Binding-site contacts:
Ligand atom O5 contacts residue LEU919 of chain 1.A at 4.2 Å.
Ligand atom C7 contacts residue PHE715 of chain 1.A at 3.9 Å (hydrophobic).
Ligand atom N2 contacts residue THR713 of chain 1.A at 3.8 Å.
Ligand atom C1 contacts residue LEU919 of chain 1.A at 4.2 Å (hydrophobic).
Ligand atom C2 contacts residue GLN1068 of chain 1.A at 3.9 Å.
Ligand atom C1 contacts residue ASN714 of chain 1.A at 1.5 Å.
Ligand atom O5 contacts residue GLN1068 of chain 1.A at 2.8 Å (h-bond).
Ligand atom C8 contacts residue THR713 of chain 1.A at 3.5 Å.
Ligand atom N2 contacts residue LEU919 of chain 1.A at 4.4 Å.
Ligand atom O7 contacts residue PHE715 of chain 1.A at 3.9 Å.
Ligand atom O4 contacts residue LEU919 of chain 1.A at 3.9 Å.
Ligand atom N2 contacts residue ASN714 of chain 1.A at 3.1 Å (h-bond).
Ligand atom C8 contacts residue ASN714 of chain 1.A at 3.6 Å.
Ligand atom C2 contacts residue ASN714 of chain 1.A at 2.6 Å.
Ligand atom C5 contacts residue ASN714 of chain 1.A at 3.6 Å.
Ligand atom O7 contacts residue GLN923 of chain 1.A at 2.9 Å (h-bond).
Ligand atom O5 contacts residue ASN714 of chain 1.A at 2.3 Å (h-bond).
Ligand atom C2 contacts residue LEU919 of chain 1.A at 3.7 Å (hydrophobic).
Ligand atom C7 contacts residue THR713 of chain 1.A at 4.2 Å.
Ligand atom C8 contacts residue GLN923 of chain 1.A at 4.1 Å.
Ligand atom C5 contacts residue GLN1068 of chain 1.A at 3.7 Å.
Ligand atom O7 contacts residue ASN714 of chain 1.A at 3.6 Å (h-bond).
Ligand atom C1 contacts residue PHE715 of chain 1.A at 4.3 Å (hydrophobic).
Ligand atom O7 contacts residue LEU919 of chain 1.A at 3.2 Å.
Ligand atom C1 contacts residue GLN1068 of chain 1.A at 3.5 Å.
Ligand atom C8 contacts residue PHE715 of chain 1.A at 3.4 Å (hydrophobic).
Ligand atom C8 contacts residue PHE1106 of chain 1.A at 3.9 Å (hydrophobic).
Ligand atom C6 contacts residue GLN1068 of chain 1.A at 3.3 Å.
Ligand atom C7 contacts residue ASN714 of chain 1.A at 3.5 Å.
Ligand atom C4 contacts residue ASN714 of chain 1.A at 4.2 Å.
Ligand atom C7 contacts residue GLN923 of chain 1.A at 3.7 Å.
Ligand atom N2 contacts residue PHE715 of chain 1.A at 4.2 Å.
Ligand atom C7 contacts residue LEU919 of chain 1.A at 4.2 Å (hydrophobic).
Ligand atom C3 contacts residue ASN714 of chain 1.A at 3.9 Å.

The protein below binds the small molecule below.
Small molecule (SMILES): CC(=O)N[C@H]1[C@H](O[C@H]2[C@H](O)[C@@H](NC(C)=O)CO[C@@H]2CO)O[C@H](CO)[C@@H](O)[C@@H]1O

Sequence of chain 1.A:
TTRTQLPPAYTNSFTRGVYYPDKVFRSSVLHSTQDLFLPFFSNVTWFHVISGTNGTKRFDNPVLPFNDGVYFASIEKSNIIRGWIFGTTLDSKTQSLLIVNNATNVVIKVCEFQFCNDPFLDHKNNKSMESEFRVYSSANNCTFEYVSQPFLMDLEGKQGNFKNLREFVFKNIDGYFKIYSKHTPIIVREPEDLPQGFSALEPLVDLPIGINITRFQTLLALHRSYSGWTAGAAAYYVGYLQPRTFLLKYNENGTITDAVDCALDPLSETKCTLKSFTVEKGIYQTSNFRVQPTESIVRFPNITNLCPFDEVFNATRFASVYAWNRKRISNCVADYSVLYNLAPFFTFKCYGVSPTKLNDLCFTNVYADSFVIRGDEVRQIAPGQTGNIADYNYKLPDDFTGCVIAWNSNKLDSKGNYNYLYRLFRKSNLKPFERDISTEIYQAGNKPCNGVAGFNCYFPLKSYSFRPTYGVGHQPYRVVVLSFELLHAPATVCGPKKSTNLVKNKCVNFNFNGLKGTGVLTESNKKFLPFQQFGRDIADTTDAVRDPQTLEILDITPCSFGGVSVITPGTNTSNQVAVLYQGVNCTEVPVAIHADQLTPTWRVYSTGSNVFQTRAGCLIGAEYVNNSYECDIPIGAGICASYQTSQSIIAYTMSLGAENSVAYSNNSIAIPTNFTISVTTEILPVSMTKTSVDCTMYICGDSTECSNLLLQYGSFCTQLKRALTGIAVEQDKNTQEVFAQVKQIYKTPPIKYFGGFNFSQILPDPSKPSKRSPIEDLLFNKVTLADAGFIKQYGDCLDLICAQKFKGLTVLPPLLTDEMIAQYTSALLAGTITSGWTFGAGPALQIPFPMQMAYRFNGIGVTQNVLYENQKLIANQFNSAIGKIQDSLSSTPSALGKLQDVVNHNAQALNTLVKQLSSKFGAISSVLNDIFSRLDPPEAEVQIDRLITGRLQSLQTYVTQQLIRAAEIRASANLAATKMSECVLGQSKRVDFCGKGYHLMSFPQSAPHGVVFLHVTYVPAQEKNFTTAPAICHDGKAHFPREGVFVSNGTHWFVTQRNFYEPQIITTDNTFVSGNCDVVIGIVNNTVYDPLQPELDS